Binding-site contacts:
Ligand atom O2 contacts residue PRO232 of chain 1.C at 3.3 Å.
Ligand atom C3 contacts residue LYS195 of chain 1.C at 3.8 Å.
Ligand atom O2 contacts residue GOL1 of chain 1.QA at 3.8 Å.
Ligand atom C1 contacts residue TRP161 of chain 1.C at 3.8 Å (hydrophobic).
Ligand atom O2 contacts residue ARG251 of chain 1.C at 2.8 Å (salt-bridge).
Ligand atom C2 contacts residue ARG251 of chain 1.C at 3.5 Å.
Ligand atom C1 contacts residue GOL1 of chain 1.QA at 3.9 Å.
Ligand atom O3 contacts residue ARG251 of chain 1.C at 3.6 Å.
Ligand atom O1 contacts residue ALA197 of chain 1.C at 3.5 Å.
Ligand atom O1 contacts residue GOL1 of chain 1.QA at 4.0 Å.
Ligand atom O3 contacts residue LYS195 of chain 1.C at 2.9 Å (salt-bridge).
Ligand atom C3 contacts residue GOL1 of chain 1.QA at 3.8 Å.
Ligand atom C2 contacts residue ASP255 of chain 1.C at 3.5 Å.
Ligand atom C4 contacts residue LYS195 of chain 1.C at 3.7 Å.
Ligand atom C5 contacts residue ASP66 of chain 1.C at 3.9 Å.
Ligand atom O1 contacts residue PRO232 of chain 1.C at 3.3 Å.
Ligand atom O2 contacts residue SER231 of chain 1.C at 3.9 Å.
Ligand atom O2 contacts residue ASP255 of chain 1.C at 2.5 Å (salt-bridge).
Ligand atom C1 contacts residue SER231 of chain 1.C at 3.5 Å.
Ligand atom C3 contacts residue ASP255 of chain 1.C at 3.5 Å.
Ligand atom O5 contacts residue GOL1 of chain 1.QA at 3.4 Å (h-bond).
Ligand atom O4 contacts residue ASP66 of chain 1.C at 2.5 Å (salt-bridge).
Ligand atom O1 contacts residue SER231 of chain 1.C at 3.2 Å (h-bond).
Ligand atom C2 contacts residue SER231 of chain 1.C at 3.9 Å.
Ligand atom C4 contacts residue TRP32 of chain 1.C at 3.8 Å (hydrophobic).
Ligand atom C5 contacts residue GOL1 of chain 1.QA at 3.9 Å.
Ligand atom C2 contacts residue LYS195 of chain 1.C at 3.9 Å.
Ligand atom O3 contacts residue TRP32 of chain 1.C at 3.7 Å.
Ligand atom C5 contacts residue TYR79 of chain 1.C at 3.8 Å (hydrophobic).
Ligand atom O3 contacts residue MET287 of chain 1.C at 3.4 Å.
Ligand atom C2 contacts residue GOL1 of chain 1.QA at 3.9 Å.
Ligand atom O4 contacts residue HIS126 of chain 1.C at 3.1 Å.
Ligand atom O5 contacts residue TRP161 of chain 1.C at 3.2 Å.
Ligand atom O5 contacts residue HIS126 of chain 1.C at 3.8 Å.
Ligand atom C1 contacts residue ALA197 of chain 1.C at 3.9 Å (hydrophobic).
Ligand atom C5 contacts residue HIS126 of chain 1.C at 3.6 Å.
Ligand atom C4 contacts residue ASP66 of chain 1.C at 3.3 Å.
Ligand atom C1 contacts residue HIS126 of chain 1.C at 3.8 Å.
Ligand atom O4 contacts residue LYS195 of chain 1.C at 2.8 Å (salt-bridge).
Ligand atom O1 contacts residue TRP161 of chain 1.C at 3.4 Å.

A small-molecule ligand and the protein it binds are described below.
Small molecule (SMILES): O[C@@H]1[C@@H](O)[C@@H](O)OC[C@@H]1O

Sequence of chain 1.C:
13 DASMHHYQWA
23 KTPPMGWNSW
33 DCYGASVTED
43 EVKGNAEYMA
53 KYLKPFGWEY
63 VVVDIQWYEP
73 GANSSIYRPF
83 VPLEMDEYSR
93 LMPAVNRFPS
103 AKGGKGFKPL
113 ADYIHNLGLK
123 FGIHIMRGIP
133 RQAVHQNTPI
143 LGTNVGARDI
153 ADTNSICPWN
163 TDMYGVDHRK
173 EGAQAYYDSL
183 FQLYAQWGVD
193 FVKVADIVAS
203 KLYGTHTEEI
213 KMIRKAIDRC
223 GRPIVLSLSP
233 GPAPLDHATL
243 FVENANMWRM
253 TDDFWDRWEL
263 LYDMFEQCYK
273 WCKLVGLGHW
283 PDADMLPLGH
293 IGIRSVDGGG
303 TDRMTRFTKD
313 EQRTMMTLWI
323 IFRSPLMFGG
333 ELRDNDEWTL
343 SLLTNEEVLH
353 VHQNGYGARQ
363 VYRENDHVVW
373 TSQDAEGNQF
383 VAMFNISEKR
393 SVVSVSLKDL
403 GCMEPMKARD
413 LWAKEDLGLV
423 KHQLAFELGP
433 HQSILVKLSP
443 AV